Binding-site contacts:
Ligand atom C4 contacts residue ASN251 of chain 1.A at 4.1 Å.
Ligand atom O7 contacts residue MET275 of chain 1.A at 4.4 Å.
Ligand atom N2 contacts residue ASN251 of chain 1.A at 2.9 Å (h-bond).
Ligand atom C1 contacts residue ASN251 of chain 1.A at 1.4 Å.
Ligand atom C7 contacts residue ASN251 of chain 1.A at 3.1 Å.
Ligand atom C2 contacts residue LEU227 of chain 1.A at 4.5 Å (hydrophobic).
Ligand atom O6 contacts residue ASP229 of chain 1.A at 3.8 Å.
Ligand atom C5 contacts residue NA1 of chain 1.RA at 4.1 Å.
Ligand atom C2 contacts residue ASN251 of chain 1.A at 2.4 Å.
Ligand atom C8 contacts residue ASN251 of chain 1.A at 4.4 Å.
Ligand atom C8 contacts residue MET275 of chain 1.A at 3.7 Å (hydrophobic).
Ligand atom C5 contacts residue ASN251 of chain 1.A at 3.6 Å.
Ligand atom O5 contacts residue ASN251 of chain 1.A at 2.3 Å (h-bond).
Ligand atom O7 contacts residue ASN8 of chain 1.C at 4.2 Å.
Ligand atom C8 contacts residue LEU10 of chain 1.C at 3.9 Å (hydrophobic).
Ligand atom O5 contacts residue NA1 of chain 1.RA at 3.4 Å (h-bond).
Ligand atom O6 contacts residue ASN251 of chain 1.A at 4.5 Å.
Ligand atom C7 contacts residue LEU227 of chain 1.A at 4.5 Å (hydrophobic).
Ligand atom O7 contacts residue ASN251 of chain 1.A at 2.7 Å (h-bond).
Ligand atom C3 contacts residue ASN251 of chain 1.A at 3.7 Å.
Ligand atom O7 contacts residue LEU227 of chain 1.A at 3.3 Å.
Ligand atom C6 contacts residue NA1 of chain 1.RA at 3.6 Å.
Ligand atom C8 contacts residue ASN8 of chain 1.C at 4.0 Å.
Ligand atom C7 contacts residue MET275 of chain 1.A at 4.1 Å (hydrophobic).
Ligand atom O6 contacts residue NA1 of chain 1.RA at 2.5 Å (h-bond).

The protein below binds the small molecule below.
Small molecule (SMILES): CC(=O)N[C@H]1[C@H](O[C@H]2[C@H](O)[C@@H](NC(C)=O)CO[C@@H]2CO)O[C@H](CO)[C@@H](O)[C@@H]1O

Sequence of chain 1.A:
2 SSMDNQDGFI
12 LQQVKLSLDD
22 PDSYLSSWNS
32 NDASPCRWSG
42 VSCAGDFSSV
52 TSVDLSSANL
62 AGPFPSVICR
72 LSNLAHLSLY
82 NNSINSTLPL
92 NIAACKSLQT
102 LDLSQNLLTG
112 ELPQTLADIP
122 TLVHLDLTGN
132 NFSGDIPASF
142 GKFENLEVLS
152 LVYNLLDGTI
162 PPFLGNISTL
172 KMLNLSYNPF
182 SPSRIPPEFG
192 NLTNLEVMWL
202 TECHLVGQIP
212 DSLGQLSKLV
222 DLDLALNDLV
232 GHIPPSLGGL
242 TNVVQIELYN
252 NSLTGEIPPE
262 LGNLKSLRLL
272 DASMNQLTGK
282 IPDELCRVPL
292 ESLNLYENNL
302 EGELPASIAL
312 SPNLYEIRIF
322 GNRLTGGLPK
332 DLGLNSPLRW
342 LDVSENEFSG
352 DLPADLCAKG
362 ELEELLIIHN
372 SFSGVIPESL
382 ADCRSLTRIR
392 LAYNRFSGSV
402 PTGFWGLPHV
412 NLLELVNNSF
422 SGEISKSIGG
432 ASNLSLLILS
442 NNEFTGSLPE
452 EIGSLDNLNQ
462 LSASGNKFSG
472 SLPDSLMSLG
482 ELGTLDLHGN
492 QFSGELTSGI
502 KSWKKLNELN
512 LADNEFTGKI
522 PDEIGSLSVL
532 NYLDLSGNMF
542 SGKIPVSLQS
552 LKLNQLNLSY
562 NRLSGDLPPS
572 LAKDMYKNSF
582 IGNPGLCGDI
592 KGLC

Sequence of chain 1.C:
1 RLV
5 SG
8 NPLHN